Binding-site contacts:
Ligand atom N16 contacts residue GLY228 of chain 1.A at 3.0 Å (h-bond).
Ligand atom C32 contacts residue MET303 of chain 1.A at 3.6 Å (hydrophobic).
Ligand atom C20 contacts residue ASP226 of chain 1.A at 3.4 Å.
Ligand atom O28 contacts residue ILE305 of chain 1.A at 3.4 Å.
Ligand atom C10 contacts residue TYR83 of chain 1.A at 3.6 Å (hydrophobic).
Ligand atom C22 contacts residue ASP226 of chain 1.A at 3.7 Å.
Ligand atom C32 contacts residue SER84 of chain 1.A at 3.7 Å.
Ligand atom C34 contacts residue SER84 of chain 1.A at 3.8 Å.
Ligand atom O24 contacts residue SER84 of chain 1.A at 2.8 Å (h-bond).
Ligand atom C6 contacts residue PHE124 of chain 1.A at 3.7 Å (hydrophobic).
Ligand atom C19 contacts residue SER84 of chain 1.A at 3.6 Å.
Ligand atom O2 contacts residue THR85 of chain 1.A at 3.0 Å (h-bond).
Ligand atom C4 contacts residue PHE124 of chain 1.A at 3.8 Å (hydrophobic).
Ligand atom C23 contacts residue ASP226 of chain 1.A at 3.7 Å.
Ligand atom C13 contacts residue GLN19 of chain 1.A at 3.6 Å.
Ligand atom C20 contacts residue ASP38 of chain 1.A at 3.4 Å.
Ligand atom C6 contacts residue THR85 of chain 1.A at 3.5 Å.
Ligand atom C14 contacts residue VAL127 of chain 1.A at 3.4 Å (hydrophobic).
Ligand atom C1 contacts residue GLY228 of chain 1.A at 3.7 Å.
Ligand atom N21 contacts residue ASP38 of chain 1.A at 2.7 Å (salt-bridge).
Ligand atom C17 contacts residue SER84 of chain 1.A at 3.3 Å.
Ligand atom C20 contacts residue GLY40 of chain 1.A at 3.5 Å.
Ligand atom C11 contacts residue PRO118 of chain 1.A at 3.8 Å (hydrophobic).
Ligand atom C34 contacts residue ILE305 of chain 1.A at 3.8 Å (hydrophobic).
Ligand atom C33 contacts residue TYR83 of chain 1.A at 3.6 Å (hydrophobic).
Ligand atom C31 contacts residue TYR83 of chain 1.A at 3.5 Å (hydrophobic).
Ligand atom C9 contacts residue GLY228 of chain 1.A at 3.6 Å.
Ligand atom C12 contacts residue ASP38 of chain 1.A at 3.8 Å.
Ligand atom C32 contacts residue PRO306 of chain 1.A at 3.7 Å (hydrophobic).
Ligand atom C30 contacts residue ARG82 of chain 1.A at 3.8 Å.
Ligand atom C35 contacts residue TYR83 of chain 1.A at 3.5 Å (hydrophobic).
Ligand atom O24 contacts residue THR85 of chain 1.A at 3.8 Å.
Ligand atom C12 contacts residue VAL127 of chain 1.A at 3.7 Å (hydrophobic).
Ligand atom C23 contacts residue ASP38 of chain 1.A at 3.4 Å.
Ligand atom C33 contacts residue ARG82 of chain 1.A at 3.8 Å.
Ligand atom O24 contacts residue TYR83 of chain 1.A at 3.4 Å.
Ligand atom N21 contacts residue ASP226 of chain 1.A at 2.8 Å (salt-bridge).
Ligand atom C23 contacts residue GLY228 of chain 1.A at 3.5 Å.
Ligand atom C14 contacts residue TYR83 of chain 1.A at 3.3 Å (hydrophobic).
Ligand atom C7 contacts residue GLY228 of chain 1.A at 3.6 Å.

This small molecule binds to this protein.
Small molecule (SMILES): Cc1ccc(S(=O)(=O)N[C@H]2CNC[C@@H](C(=O)NCC3c4ccccc4Oc4ccccc43)C2)cc1

Sequence of chain 1.A:
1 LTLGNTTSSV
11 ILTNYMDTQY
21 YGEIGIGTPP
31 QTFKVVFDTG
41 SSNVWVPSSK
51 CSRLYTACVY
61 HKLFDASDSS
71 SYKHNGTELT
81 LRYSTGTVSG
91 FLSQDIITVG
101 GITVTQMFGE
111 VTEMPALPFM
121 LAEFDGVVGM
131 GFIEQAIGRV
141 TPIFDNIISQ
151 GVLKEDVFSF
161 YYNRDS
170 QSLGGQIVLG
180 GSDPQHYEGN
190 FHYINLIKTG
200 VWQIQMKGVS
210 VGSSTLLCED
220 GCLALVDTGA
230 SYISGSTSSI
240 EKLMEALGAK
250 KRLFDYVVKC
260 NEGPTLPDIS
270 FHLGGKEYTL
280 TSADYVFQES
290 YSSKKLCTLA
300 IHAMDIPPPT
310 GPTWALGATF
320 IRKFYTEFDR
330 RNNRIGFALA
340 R